This small molecule binds to this protein.
Small molecule (SMILES): NCCOP(=O)(O)O

Binding-site contacts:
Ligand atom O1 contacts residue HIS291 of chain 1.A at 3.0 Å.
Ligand atom CB contacts residue MET170 of chain 1.A at 3.9 Å (hydrophobic).
Ligand atom O4 contacts residue GLY294 of chain 1.A at 3.6 Å (h-bond).
Ligand atom CA contacts residue GLY294 of chain 1.A at 3.5 Å.
Ligand atom P contacts residue Z0P1 of chain 1.G at 4.5 Å.
Ligand atom CA contacts residue CYS293 of chain 1.A at 4.1 Å (hydrophobic).
Ligand atom O3 contacts residue Z0P1 of chain 1.G at 3.2 Å (h-bond).
Ligand atom P contacts residue MET170 of chain 1.A at 4.0 Å.
Ligand atom O1 contacts residue ASP295 of chain 1.A at 4.4 Å.
Ligand atom O2 contacts residue VAL290 of chain 1.A at 3.2 Å (h-bond).
Ligand atom N contacts residue ARG275 of chain 1.A at 4.4 Å.
Ligand atom O1 contacts residue CYS293 of chain 1.A at 2.8 Å (h-bond).
Ligand atom P contacts residue HIS291 of chain 1.A at 4.0 Å.
Ligand atom P contacts residue GLY294 of chain 1.A at 4.1 Å.
Ligand atom P contacts residue CYS293 of chain 1.A at 4.0 Å.
Ligand atom CB contacts residue HIS174 of chain 1.A at 4.2 Å.
Ligand atom O3 contacts residue ILE279 of chain 1.A at 4.4 Å.
Ligand atom CB contacts residue ILE279 of chain 1.A at 4.1 Å (hydrophobic).
Ligand atom O2 contacts residue ARG275 of chain 1.A at 3.5 Å (salt-bridge).
Ligand atom CB contacts residue GLY294 of chain 1.A at 4.5 Å.
Ligand atom O1 contacts residue GLY294 of chain 1.A at 3.2 Å (h-bond).
Ligand atom O3 contacts residue HIS291 of chain 1.A at 3.8 Å.
Ligand atom O2 contacts residue CYS293 of chain 1.A at 4.2 Å.
Ligand atom O2 contacts residue THR292 of chain 1.A at 3.7 Å.
Ligand atom O4 contacts residue ILE279 of chain 1.A at 4.2 Å.
Ligand atom N contacts residue ILE279 of chain 1.A at 4.4 Å.
Ligand atom N contacts residue HIS174 of chain 1.A at 3.8 Å.
Ligand atom CA contacts residue ILE279 of chain 1.A at 4.5 Å (hydrophobic).
Ligand atom O4 contacts residue MET170 of chain 1.A at 3.2 Å (h-bond).
Ligand atom O3 contacts residue MET170 of chain 1.A at 3.6 Å (h-bond).
Ligand atom CA contacts residue MET170 of chain 1.A at 4.3 Å (hydrophobic).
Ligand atom O2 contacts residue ILE279 of chain 1.A at 4.3 Å.
Ligand atom O2 contacts residue HIS291 of chain 1.A at 3.3 Å.

Sequence of chain 1.A:
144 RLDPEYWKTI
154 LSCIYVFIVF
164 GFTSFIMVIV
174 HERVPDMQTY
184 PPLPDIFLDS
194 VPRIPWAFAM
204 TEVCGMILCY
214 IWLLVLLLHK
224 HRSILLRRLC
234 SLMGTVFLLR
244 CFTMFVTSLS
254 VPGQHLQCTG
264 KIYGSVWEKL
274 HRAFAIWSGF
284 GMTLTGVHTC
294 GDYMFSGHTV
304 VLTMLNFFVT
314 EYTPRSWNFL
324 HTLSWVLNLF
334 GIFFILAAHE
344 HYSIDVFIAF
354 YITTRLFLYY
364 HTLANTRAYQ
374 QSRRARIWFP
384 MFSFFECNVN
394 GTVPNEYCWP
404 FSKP